A protein and the small-molecule ligand that binds it are described below.
Small molecule (SMILES): Nc1ncc2c(n1)-c1c([nH]c3ccc(Br)cc13)CCC2

Binding-site contacts:
Ligand atom C17 contacts residue CYS209 of chain 1.A at 3.8 Å (hydrophobic).
Ligand atom C17 contacts residue VAL90 of chain 1.A at 3.8 Å (hydrophobic).
Ligand atom BR1 contacts residue MET145 of chain 1.A at 3.7 Å.
Ligand atom N8 contacts residue VAL90 of chain 1.A at 4.0 Å.
Ligand atom C15 contacts residue GLU146 of chain 1.A at 4.0 Å.
Ligand atom C13 contacts residue LEU82 of chain 1.A at 3.9 Å (hydrophobic).
Ligand atom C16 contacts residue LEU198 of chain 1.A at 4.0 Å (hydrophobic).
Ligand atom BR1 contacts residue LYS105 of chain 1.A at 3.8 Å.
Ligand atom N19 contacts residue LEU147 of chain 1.A at 3.9 Å.
Ligand atom C16 contacts residue GLY151 of chain 1.A at 3.8 Å.
Ligand atom C16 contacts residue GLN155 of chain 1.A at 3.6 Å.
Ligand atom C15 contacts residue LEU198 of chain 1.A at 3.7 Å (hydrophobic).
Ligand atom BR1 contacts residue ASP210 of chain 1.A at 3.8 Å.
Ligand atom C7 contacts residue LEU198 of chain 1.A at 4.0 Å (hydrophobic).
Ligand atom C10 contacts residue LEU82 of chain 1.A at 3.4 Å (hydrophobic).
Ligand atom N19 contacts residue LEU148 of chain 1.A at 3.2 Å (h-bond).
Ligand atom N20 contacts residue MET145 of chain 1.A at 3.6 Å.
Ligand atom C4 contacts residue GLY83 of chain 1.A at 4.0 Å.
Ligand atom N20 contacts residue GLU146 of chain 1.A at 3.0 Å (salt-bridge).
Ligand atom C7 contacts residue LEU82 of chain 1.A at 4.0 Å (hydrophobic).
Ligand atom N19 contacts residue LEU82 of chain 1.A at 3.8 Å.
Ligand atom C6 contacts residue CYS209 of chain 1.A at 4.0 Å (hydrophobic).
Ligand atom C15 contacts residue LEU82 of chain 1.A at 4.0 Å (hydrophobic).
Ligand atom C11 contacts residue ARG84 of chain 1.A at 3.8 Å.
Ligand atom N9 contacts residue GLY83 of chain 1.A at 3.8 Å.
Ligand atom C3 contacts residue LEU198 of chain 1.A at 3.6 Å (hydrophobic).
Ligand atom C12 contacts residue CYS209 of chain 1.A at 3.7 Å (hydrophobic).
Ligand atom BR1 contacts residue CYS209 of chain 1.A at 3.6 Å.
Ligand atom N20 contacts residue ALA103 of chain 1.A at 3.3 Å.
Ligand atom C14 contacts residue LEU82 of chain 1.A at 3.9 Å (hydrophobic).
Ligand atom C1 contacts residue LEU198 of chain 1.A at 4.1 Å (hydrophobic).
Ligand atom C14 contacts residue GLY151 of chain 1.A at 3.9 Å.
Ligand atom C12 contacts residue VAL90 of chain 1.A at 3.6 Å (hydrophobic).
Ligand atom C16 contacts residue SER152 of chain 1.A at 3.5 Å.
Ligand atom N8 contacts residue LEU198 of chain 1.A at 3.4 Å.
Ligand atom C17 contacts residue GLY85 of chain 1.A at 3.7 Å.
Ligand atom C13 contacts residue LEU148 of chain 1.A at 3.3 Å (hydrophobic).
Ligand atom C6 contacts residue VAL90 of chain 1.A at 3.8 Å (hydrophobic).
Ligand atom C11 contacts residue GLY85 of chain 1.A at 3.9 Å.
Ligand atom C17 contacts residue ASP210 of chain 1.A at 3.8 Å.

Sequence of chain 1.A:
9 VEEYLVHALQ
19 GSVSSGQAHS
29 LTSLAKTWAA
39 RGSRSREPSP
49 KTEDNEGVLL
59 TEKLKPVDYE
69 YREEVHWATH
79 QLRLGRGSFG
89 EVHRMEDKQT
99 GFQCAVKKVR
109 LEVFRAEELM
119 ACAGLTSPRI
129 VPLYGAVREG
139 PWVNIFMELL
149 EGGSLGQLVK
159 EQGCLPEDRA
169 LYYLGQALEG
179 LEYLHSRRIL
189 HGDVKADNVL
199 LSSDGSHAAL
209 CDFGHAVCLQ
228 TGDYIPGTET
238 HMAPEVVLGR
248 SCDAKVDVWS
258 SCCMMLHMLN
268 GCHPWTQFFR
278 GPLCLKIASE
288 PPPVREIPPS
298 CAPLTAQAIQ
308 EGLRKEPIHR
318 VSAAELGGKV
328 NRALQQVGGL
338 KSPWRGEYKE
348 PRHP